This protein binds this small molecule.
Small molecule (SMILES): CC(=O)O[C@H]1[C@H](C)[C@H](O)[C@H](C)[C@@H](O)[C@@H]([C@H](C)OC(=O)C(C)(C)CC(=O)O)CC/C=C(/C)C(=O)Nc2cc(O)c3c4c(c(C)c(O)c3c2O)O[C@](C)(O/C=C/[C@H](O[C@H]2C[C@@H]3OCO[C@@H]3[C@@H](C)O2)[C@H]1C)C4=O

Sequence of chain 1.D:
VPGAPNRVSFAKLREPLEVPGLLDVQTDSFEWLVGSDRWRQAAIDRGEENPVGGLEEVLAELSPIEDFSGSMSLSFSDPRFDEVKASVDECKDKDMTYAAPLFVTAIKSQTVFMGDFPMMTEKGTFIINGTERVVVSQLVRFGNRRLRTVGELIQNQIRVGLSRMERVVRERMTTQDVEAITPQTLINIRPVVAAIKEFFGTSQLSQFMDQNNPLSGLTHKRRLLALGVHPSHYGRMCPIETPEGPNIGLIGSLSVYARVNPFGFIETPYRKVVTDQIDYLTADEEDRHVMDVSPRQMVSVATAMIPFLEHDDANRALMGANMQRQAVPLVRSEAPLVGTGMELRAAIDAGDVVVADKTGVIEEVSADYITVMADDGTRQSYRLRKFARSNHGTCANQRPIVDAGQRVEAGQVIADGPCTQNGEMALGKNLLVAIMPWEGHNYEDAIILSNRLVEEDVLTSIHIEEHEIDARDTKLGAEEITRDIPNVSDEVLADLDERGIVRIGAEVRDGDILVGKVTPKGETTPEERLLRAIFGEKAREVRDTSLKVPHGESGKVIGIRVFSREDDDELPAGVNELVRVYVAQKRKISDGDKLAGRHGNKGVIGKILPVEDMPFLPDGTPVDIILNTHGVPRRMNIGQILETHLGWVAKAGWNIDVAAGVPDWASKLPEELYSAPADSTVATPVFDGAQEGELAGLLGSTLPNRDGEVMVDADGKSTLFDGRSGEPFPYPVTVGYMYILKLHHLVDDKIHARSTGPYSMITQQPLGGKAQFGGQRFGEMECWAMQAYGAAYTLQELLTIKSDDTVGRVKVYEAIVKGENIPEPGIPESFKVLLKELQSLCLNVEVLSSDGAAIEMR

Binding-site contacts:
Ligand atom O18 contacts residue SER428 of chain 1.D at 3.6 Å.
Ligand atom O01 contacts residue ARG445 of chain 1.D at 3.5 Å.
Ligand atom C45 contacts residue SER428 of chain 1.D at 3.0 Å.
Ligand atom C20 contacts residue ASP432 of chain 1.D at 3.5 Å.
Ligand atom O01 contacts residue ILE488 of chain 1.D at 3.7 Å.
Ligand atom C19 contacts residue ASP432 of chain 1.D at 3.5 Å.
Ligand atom C23 contacts residue PHE430 of chain 1.D at 3.6 Å (hydrophobic).
Ligand atom O08 contacts residue PHE430 of chain 1.D at 3.6 Å.
Ligand atom C08 contacts residue GLN429 of chain 1.D at 3.4 Å.
Ligand atom O01 contacts residue GLN429 of chain 1.D at 3.7 Å.
Ligand atom C50 contacts residue GLY423 of chain 1.D at 3.4 Å.
Ligand atom C19 contacts residue ARG604 of chain 1.D at 3.6 Å.
Ligand atom C17 contacts residue ARG445 of chain 1.D at 3.3 Å.
Ligand atom C45 contacts residue SER425 of chain 1.D at 3.1 Å.
Ligand atom C46 contacts residue SER428 of chain 1.D at 3.3 Å.
Ligand atom O19 contacts residue HIS442 of chain 1.D at 3.5 Å.
Ligand atom C30 contacts residue ARG604 of chain 1.D at 3.6 Å.
Ligand atom O09 contacts residue ASP432 of chain 1.D at 3.6 Å.
Ligand atom C34 contacts residue GLN429 of chain 1.D at 3.2 Å.
Ligand atom C32 contacts residue ASP432 of chain 1.D at 3.7 Å.
Ligand atom O18 contacts residue ARG164 of chain 1.D at 3.7 Å.
Ligand atom C03 contacts residue ILE488 of chain 1.D at 3.7 Å (hydrophobic).
Ligand atom C16 contacts residue ARG604 of chain 1.D at 3.7 Å.
Ligand atom O17 contacts residue GLY423 of chain 1.D at 3.1 Å (h-bond).
Ligand atom O19 contacts residue GLN429 of chain 1.D at 3.4 Å (h-bond).
Ligand atom C17 contacts residue ARG604 of chain 1.D at 3.3 Å.
Ligand atom C30 contacts residue ARG445 of chain 1.D at 3.2 Å.
Ligand atom C46 contacts residue SER425 of chain 1.D at 2.9 Å.
Ligand atom O02 contacts residue GLN429 of chain 1.D at 2.9 Å (h-bond).
Ligand atom C09 contacts residue ILE488 of chain 1.D at 3.7 Å (hydrophobic).
Ligand atom C18 contacts residue ARG445 of chain 1.D at 3.7 Å.
Ligand atom C47 contacts residue THR424 of chain 1.D at 3.8 Å.
Ligand atom N01 contacts residue ILE488 of chain 1.D at 3.8 Å.
Ligand atom C47 contacts residue SER425 of chain 1.D at 3.4 Å.
Ligand atom O19 contacts residue PHE430 of chain 1.D at 2.9 Å (h-bond).
Ligand atom C45 contacts residue GLN426 of chain 1.D at 3.7 Å.
Ligand atom C32 contacts residue PHE430 of chain 1.D at 3.4 Å (hydrophobic).
Ligand atom C01 contacts residue ILE488 of chain 1.D at 3.3 Å (hydrophobic).
Ligand atom C02 contacts residue ILE488 of chain 1.D at 3.3 Å (hydrophobic).
Ligand atom C16 contacts residue ARG445 of chain 1.D at 3.4 Å.